Binding-site contacts:
Ligand atom C7 contacts residue ASN706 of chain 1.B at 3.1 Å.
Ligand atom O6 contacts residue TYR793 of chain 1.A at 4.1 Å.
Ligand atom O5 contacts residue ASN706 of chain 1.B at 2.3 Å (h-bond).
Ligand atom C8 contacts residue ASN707 of chain 1.B at 3.8 Å.
Ligand atom C1 contacts residue ASN706 of chain 1.B at 1.4 Å.
Ligand atom O7 contacts residue ASN706 of chain 1.B at 3.5 Å (h-bond).
Ligand atom C4 contacts residue ASN706 of chain 1.B at 4.2 Å.
Ligand atom O5 contacts residue TYR793 of chain 1.A at 4.2 Å.
Ligand atom C3 contacts residue ASN706 of chain 1.B at 3.8 Å.
Ligand atom C2 contacts residue ASN706 of chain 1.B at 2.5 Å.
Ligand atom N2 contacts residue ASN706 of chain 1.B at 2.8 Å (h-bond).
Ligand atom C5 contacts residue ASN706 of chain 1.B at 3.6 Å.
Ligand atom C8 contacts residue ASN706 of chain 1.B at 3.5 Å.

Sequence of chain 1.A:
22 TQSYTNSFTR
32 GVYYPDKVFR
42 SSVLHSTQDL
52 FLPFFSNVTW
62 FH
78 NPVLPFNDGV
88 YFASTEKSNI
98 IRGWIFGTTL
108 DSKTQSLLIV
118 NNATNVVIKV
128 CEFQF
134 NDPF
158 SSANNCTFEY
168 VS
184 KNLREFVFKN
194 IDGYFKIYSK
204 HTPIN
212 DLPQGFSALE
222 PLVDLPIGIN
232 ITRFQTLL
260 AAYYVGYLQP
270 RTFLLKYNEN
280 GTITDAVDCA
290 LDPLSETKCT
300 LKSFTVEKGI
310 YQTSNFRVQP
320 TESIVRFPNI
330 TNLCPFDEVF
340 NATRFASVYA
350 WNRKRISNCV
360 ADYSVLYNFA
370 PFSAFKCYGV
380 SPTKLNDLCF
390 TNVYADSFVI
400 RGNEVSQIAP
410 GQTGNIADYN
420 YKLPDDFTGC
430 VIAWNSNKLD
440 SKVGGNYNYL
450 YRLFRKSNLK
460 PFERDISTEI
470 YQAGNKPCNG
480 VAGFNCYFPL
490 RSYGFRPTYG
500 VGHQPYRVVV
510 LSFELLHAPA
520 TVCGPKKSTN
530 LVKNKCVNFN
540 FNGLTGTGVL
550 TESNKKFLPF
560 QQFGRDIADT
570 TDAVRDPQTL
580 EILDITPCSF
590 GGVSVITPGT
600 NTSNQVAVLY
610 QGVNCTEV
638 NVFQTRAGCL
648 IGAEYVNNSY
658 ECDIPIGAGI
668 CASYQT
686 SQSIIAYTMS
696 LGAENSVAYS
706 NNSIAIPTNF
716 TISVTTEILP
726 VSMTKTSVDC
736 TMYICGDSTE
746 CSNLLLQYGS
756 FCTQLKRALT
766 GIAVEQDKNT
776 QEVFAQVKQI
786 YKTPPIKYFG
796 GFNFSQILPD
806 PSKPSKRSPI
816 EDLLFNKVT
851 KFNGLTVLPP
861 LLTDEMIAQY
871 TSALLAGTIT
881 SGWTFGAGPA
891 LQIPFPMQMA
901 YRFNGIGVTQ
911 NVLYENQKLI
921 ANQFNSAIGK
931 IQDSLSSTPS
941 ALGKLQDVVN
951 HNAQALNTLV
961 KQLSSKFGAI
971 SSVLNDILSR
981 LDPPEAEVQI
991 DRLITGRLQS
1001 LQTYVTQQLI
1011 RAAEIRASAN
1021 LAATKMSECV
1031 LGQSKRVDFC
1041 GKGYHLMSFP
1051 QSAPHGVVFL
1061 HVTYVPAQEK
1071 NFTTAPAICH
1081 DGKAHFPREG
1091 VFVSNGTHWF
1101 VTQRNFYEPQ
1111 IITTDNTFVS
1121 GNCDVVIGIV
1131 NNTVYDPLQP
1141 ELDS

Sequence of chain 1.B:
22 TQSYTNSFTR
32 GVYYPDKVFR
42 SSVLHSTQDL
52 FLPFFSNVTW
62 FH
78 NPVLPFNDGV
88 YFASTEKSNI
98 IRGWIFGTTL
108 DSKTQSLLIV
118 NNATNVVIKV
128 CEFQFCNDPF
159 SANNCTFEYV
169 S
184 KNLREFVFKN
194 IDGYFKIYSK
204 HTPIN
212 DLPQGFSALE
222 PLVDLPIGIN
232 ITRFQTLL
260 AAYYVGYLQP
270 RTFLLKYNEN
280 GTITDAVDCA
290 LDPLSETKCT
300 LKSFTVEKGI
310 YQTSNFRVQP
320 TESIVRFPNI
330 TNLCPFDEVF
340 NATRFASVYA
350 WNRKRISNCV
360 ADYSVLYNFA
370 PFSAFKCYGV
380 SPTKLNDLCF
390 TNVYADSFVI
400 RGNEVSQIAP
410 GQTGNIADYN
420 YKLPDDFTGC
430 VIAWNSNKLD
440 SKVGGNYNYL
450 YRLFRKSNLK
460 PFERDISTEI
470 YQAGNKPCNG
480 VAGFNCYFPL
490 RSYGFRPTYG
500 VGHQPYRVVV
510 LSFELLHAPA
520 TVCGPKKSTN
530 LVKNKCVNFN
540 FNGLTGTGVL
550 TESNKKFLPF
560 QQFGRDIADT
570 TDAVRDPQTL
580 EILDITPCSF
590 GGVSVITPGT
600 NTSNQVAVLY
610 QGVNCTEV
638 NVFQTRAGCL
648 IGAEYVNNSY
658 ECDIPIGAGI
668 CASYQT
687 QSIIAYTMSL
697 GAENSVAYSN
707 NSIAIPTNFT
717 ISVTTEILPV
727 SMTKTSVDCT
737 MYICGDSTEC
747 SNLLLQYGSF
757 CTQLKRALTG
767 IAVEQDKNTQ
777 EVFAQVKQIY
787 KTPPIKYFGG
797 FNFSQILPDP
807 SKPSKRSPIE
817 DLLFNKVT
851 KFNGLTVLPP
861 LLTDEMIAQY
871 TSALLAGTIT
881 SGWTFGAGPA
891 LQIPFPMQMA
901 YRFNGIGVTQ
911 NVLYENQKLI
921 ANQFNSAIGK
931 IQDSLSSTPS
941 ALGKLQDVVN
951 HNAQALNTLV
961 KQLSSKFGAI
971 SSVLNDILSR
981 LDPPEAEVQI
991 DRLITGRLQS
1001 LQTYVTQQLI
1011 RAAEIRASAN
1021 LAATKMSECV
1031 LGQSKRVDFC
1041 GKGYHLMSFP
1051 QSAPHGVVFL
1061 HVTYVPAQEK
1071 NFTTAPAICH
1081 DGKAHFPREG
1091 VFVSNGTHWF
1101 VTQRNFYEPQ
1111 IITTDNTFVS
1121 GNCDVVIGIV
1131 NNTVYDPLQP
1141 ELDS

The protein below binds the small molecule below.
Small molecule (SMILES): CC(=O)N[C@@H]1[C@@H](O)[C@H](O)[C@@H](CO)O[C@H]1O